Binding-site contacts:
Ligand atom C1 contacts residue ASN355 of chain 1.A at 1.4 Å.
Ligand atom C5 contacts residue ASN355 of chain 1.A at 3.7 Å.
Ligand atom C6 contacts residue NAG1 of chain 1.RA at 4.4 Å.
Ligand atom O7 contacts residue ASN355 of chain 1.A at 3.7 Å.
Ligand atom C3 contacts residue GLN332 of chain 1.A at 4.0 Å.
Ligand atom C6 contacts residue SER357 of chain 1.A at 4.2 Å.
Ligand atom C5 contacts residue GLN332 of chain 1.A at 3.7 Å.
Ligand atom O5 contacts residue SER357 of chain 1.A at 3.6 Å.
Ligand atom N2 contacts residue ASN355 of chain 1.A at 2.9 Å (h-bond).
Ligand atom C3 contacts residue ASN355 of chain 1.A at 3.8 Å.
Ligand atom O6 contacts residue NAG1 of chain 1.RA at 3.8 Å.
Ligand atom C5 contacts residue SER357 of chain 1.A at 3.9 Å.
Ligand atom O5 contacts residue GLN332 of chain 1.A at 4.3 Å.
Ligand atom C7 contacts residue ASN355 of chain 1.A at 3.5 Å.
Ligand atom C2 contacts residue ASN355 of chain 1.A at 2.5 Å.
Ligand atom O5 contacts residue ASN355 of chain 1.A at 2.4 Å (h-bond).
Ligand atom C8 contacts residue THR341 of chain 1.A at 3.4 Å.
Ligand atom C8 contacts residue LEU338 of chain 1.A at 4.0 Å (hydrophobic).
Ligand atom C8 contacts residue THR342 of chain 1.A at 3.6 Å.
Ligand atom C1 contacts residue SER357 of chain 1.A at 3.9 Å.
Ligand atom O4 contacts residue GLN332 of chain 1.A at 4.1 Å.
Ligand atom C4 contacts residue ASN355 of chain 1.A at 4.2 Å.
Ligand atom C1 contacts residue GLN332 of chain 1.A at 4.2 Å.
Ligand atom C4 contacts residue GLN332 of chain 1.A at 4.2 Å.
Ligand atom O7 contacts residue TRP387 of chain 1.A at 3.8 Å.

A small-molecule ligand and the protein it binds are described below.
Small molecule (SMILES): CC(=O)N[C@@H]1[C@@H](O)[C@H](O)[C@@H](CO)O[C@H]1O

Sequence of chain 1.A:
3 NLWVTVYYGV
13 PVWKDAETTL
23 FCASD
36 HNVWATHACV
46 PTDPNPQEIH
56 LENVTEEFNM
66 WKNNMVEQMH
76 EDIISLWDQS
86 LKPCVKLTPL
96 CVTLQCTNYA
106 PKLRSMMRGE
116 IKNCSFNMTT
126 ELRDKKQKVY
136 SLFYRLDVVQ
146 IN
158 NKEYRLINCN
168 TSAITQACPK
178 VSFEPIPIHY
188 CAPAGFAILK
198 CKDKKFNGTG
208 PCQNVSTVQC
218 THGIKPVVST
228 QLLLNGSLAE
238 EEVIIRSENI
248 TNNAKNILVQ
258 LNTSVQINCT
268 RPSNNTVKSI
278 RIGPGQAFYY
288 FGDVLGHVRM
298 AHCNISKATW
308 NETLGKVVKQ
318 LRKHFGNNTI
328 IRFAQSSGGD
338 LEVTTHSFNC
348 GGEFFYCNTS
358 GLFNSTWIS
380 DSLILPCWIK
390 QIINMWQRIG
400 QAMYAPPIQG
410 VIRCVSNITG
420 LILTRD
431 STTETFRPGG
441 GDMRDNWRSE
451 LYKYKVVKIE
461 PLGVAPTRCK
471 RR